This small molecule binds to this protein.
Small molecule (SMILES): CC(=O)N[C@H]1[C@H](O[C@H]2[C@H](O)[C@@H](NC(C)=O)CO[C@@H]2CO)O[C@H](CO)[C@@H](O)[C@@H]1O

Sequence of chain 2.C:
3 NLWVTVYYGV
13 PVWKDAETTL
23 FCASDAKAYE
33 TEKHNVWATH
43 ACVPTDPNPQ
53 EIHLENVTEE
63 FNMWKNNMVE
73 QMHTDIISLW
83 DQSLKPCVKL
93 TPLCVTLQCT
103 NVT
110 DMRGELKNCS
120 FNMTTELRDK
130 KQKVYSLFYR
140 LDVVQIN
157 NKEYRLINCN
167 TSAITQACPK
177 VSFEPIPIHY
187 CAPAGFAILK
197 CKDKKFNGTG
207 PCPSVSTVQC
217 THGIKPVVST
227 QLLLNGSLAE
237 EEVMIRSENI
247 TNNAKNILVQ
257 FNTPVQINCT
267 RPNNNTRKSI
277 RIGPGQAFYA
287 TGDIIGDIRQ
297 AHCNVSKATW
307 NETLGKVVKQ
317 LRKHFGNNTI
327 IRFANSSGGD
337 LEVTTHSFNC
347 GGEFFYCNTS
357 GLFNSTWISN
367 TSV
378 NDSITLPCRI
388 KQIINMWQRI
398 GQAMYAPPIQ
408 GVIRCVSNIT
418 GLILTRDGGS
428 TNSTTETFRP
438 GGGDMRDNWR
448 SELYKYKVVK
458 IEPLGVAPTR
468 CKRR

Binding-site contacts:
Ligand atom O6 contacts residue VAL143 of chain 2.C at 3.7 Å.
Ligand atom C1 contacts residue ASN166 of chain 2.C at 1.4 Å.
Ligand atom C2 contacts residue ASN166 of chain 2.C at 2.5 Å.
Ligand atom C5 contacts residue ASN166 of chain 2.C at 3.7 Å.
Ligand atom C8 contacts residue ASN166 of chain 2.C at 3.5 Å.
Ligand atom C3 contacts residue ASN166 of chain 2.C at 3.8 Å.
Ligand atom O5 contacts residue ARG161 of chain 2.C at 3.5 Å (salt-bridge).
Ligand atom C1 contacts residue THR167 of chain 2.C at 4.2 Å.
Ligand atom C1 contacts residue ARG161 of chain 2.C at 4.0 Å.
Ligand atom N2 contacts residue THR167 of chain 2.C at 4.3 Å.
Ligand atom O7 contacts residue ASN166 of chain 2.C at 4.3 Å.
Ligand atom C6 contacts residue VAL143 of chain 2.C at 4.1 Å (hydrophobic).
Ligand atom C4 contacts residue ASN166 of chain 2.C at 4.2 Å.
Ligand atom O5 contacts residue ASN166 of chain 2.C at 2.4 Å (h-bond).
Ligand atom N2 contacts residue ASN166 of chain 2.C at 2.9 Å (h-bond).
Ligand atom C7 contacts residue ASN166 of chain 2.C at 3.4 Å.